Binding-site contacts:
Ligand atom N22 contacts residue GLY55 of chain 1.A at 3.9 Å.
Ligand atom C19 contacts residue LEU51 of chain 1.A at 3.7 Å (hydrophobic).
Ligand atom C17 contacts residue VAL90 of chain 1.A at 3.5 Å (hydrophobic).
Ligand atom C1 contacts residue ASP53 of chain 1.A at 3.7 Å.
Ligand atom C4 contacts residue ASP249 of chain 1.A at 3.8 Å.
Ligand atom C18 contacts residue TYR92 of chain 1.A at 3.5 Å (hydrophobic).
Ligand atom S16 contacts residue LEU51 of chain 1.A at 3.9 Å.
Ligand atom F26 contacts residue ARG149 of chain 1.A at 3.1 Å.
Ligand atom C24 contacts residue PHE129 of chain 1.A at 3.8 Å (hydrophobic).
Ligand atom C23 contacts residue TRP136 of chain 1.A at 3.9 Å (hydrophobic).
Ligand atom C7 contacts residue SER56 of chain 1.A at 3.7 Å.
Ligand atom N21 contacts residue TRP136 of chain 1.A at 3.5 Å.
Ligand atom C29 contacts residue ARG149 of chain 1.A at 3.7 Å.
Ligand atom N22 contacts residue ASP249 of chain 1.A at 2.8 Å (salt-bridge).
Ligand atom N6 contacts residue ASP53 of chain 1.A at 2.7 Å (salt-bridge).
Ligand atom N22 contacts residue ASP53 of chain 1.A at 2.9 Å (salt-bridge).
Ligand atom C11 contacts residue ILE139 of chain 1.A at 3.9 Å (hydrophobic).
Ligand atom C13 contacts residue ASP53 of chain 1.A at 3.7 Å.
Ligand atom N20 contacts residue ARG149 of chain 1.A at 3.4 Å (salt-bridge).
Ligand atom C24 contacts residue TYR92 of chain 1.A at 3.9 Å (hydrophobic).
Ligand atom C17 contacts residue SER56 of chain 1.A at 3.9 Å.
Ligand atom C14 contacts residue VAL90 of chain 1.A at 3.7 Å (hydrophobic).
Ligand atom C15 contacts residue TYR92 of chain 1.A at 3.8 Å (hydrophobic).
Ligand atom N12 contacts residue SER56 of chain 1.A at 3.5 Å.
Ligand atom C23 contacts residue LEU51 of chain 1.A at 3.4 Å (hydrophobic).
Ligand atom C28 contacts residue VAL90 of chain 1.A at 3.6 Å (hydrophobic).
Ligand atom N21 contacts residue ILE131 of chain 1.A at 3.8 Å.
Ligand atom C28 contacts residue ASN58 of chain 1.A at 3.5 Å.
Ligand atom S16 contacts residue GLY251 of chain 1.A at 3.6 Å.
Ligand atom N21 contacts residue LEU51 of chain 1.A at 3.6 Å.
Ligand atom C4 contacts residue ASP53 of chain 1.A at 3.5 Å.
Ligand atom F26 contacts residue ILE147 of chain 1.A at 3.4 Å.
Ligand atom C27 contacts residue GLY251 of chain 1.A at 3.8 Å.
Ligand atom C27 contacts residue THR252 of chain 1.A at 3.2 Å.
Ligand atom C2 contacts residue TYR92 of chain 1.A at 3.7 Å (hydrophobic).
Ligand atom C27 contacts residue ASP249 of chain 1.A at 3.4 Å.
Ligand atom F26 contacts residue VAL90 of chain 1.A at 3.9 Å.
Ligand atom C18 contacts residue PHE129 of chain 1.A at 3.7 Å (hydrophobic).
Ligand atom O25 contacts residue TYR92 of chain 1.A at 3.9 Å.
Ligand atom N22 contacts residue GLY251 of chain 1.A at 3.7 Å.

Sequence of chain 1.A:
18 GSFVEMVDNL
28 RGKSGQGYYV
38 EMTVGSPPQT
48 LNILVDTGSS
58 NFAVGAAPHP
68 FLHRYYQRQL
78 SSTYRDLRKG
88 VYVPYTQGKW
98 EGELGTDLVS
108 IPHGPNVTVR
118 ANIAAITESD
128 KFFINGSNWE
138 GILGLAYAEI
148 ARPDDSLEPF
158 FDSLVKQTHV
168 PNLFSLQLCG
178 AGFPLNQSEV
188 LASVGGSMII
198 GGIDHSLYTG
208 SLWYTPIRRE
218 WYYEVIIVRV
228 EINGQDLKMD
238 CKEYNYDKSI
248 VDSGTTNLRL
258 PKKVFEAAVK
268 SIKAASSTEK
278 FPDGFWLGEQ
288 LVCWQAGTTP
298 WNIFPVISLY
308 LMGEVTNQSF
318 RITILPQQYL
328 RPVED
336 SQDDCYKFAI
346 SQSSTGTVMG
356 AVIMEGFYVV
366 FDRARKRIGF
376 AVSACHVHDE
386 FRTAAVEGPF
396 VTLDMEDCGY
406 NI

A protein and the small-molecule ligand that binds it are described below.
Small molecule (SMILES): [H]/N=C1\N[C@@]2(c3ccc(C#N)s3)CN(c3nc(C)c(F)c(NC)n3)C[C@H]2C(=O)N1C